Sequence of chain 1.C:
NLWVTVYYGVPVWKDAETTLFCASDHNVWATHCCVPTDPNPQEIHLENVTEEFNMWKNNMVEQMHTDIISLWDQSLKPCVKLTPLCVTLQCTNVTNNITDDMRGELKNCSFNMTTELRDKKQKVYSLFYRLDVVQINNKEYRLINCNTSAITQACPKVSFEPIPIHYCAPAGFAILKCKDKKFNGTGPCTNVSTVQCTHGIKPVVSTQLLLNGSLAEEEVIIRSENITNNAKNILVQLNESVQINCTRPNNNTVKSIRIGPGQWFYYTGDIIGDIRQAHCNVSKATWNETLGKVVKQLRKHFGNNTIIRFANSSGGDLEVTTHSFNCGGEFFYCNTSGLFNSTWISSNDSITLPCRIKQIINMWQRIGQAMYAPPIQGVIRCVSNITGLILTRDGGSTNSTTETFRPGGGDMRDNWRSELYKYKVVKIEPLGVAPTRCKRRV

This protein binds this small molecule.
Small molecule (SMILES): CC(=O)N[C@@H]1[C@@H](O)[C@H](O)[C@@H](CO)O[C@H]1O

Binding-site contacts:
Ligand atom C7 contacts residue ASN340 of chain 1.C at 3.4 Å.
Ligand atom C5 contacts residue TRP396 of chain 1.C at 3.9 Å (hydrophobic).
Ligand atom O5 contacts residue ASN340 of chain 1.C at 2.5 Å (h-bond).
Ligand atom C8 contacts residue ASN340 of chain 1.C at 4.2 Å.
Ligand atom C4 contacts residue ASN340 of chain 1.C at 4.4 Å.
Ligand atom C3 contacts residue ASN340 of chain 1.C at 3.9 Å.
Ligand atom C1 contacts residue TRP396 of chain 1.C at 3.8 Å (hydrophobic).
Ligand atom O7 contacts residue ASN340 of chain 1.C at 3.5 Å (h-bond).
Ligand atom C8 contacts residue LYS336 of chain 1.C at 3.6 Å.
Ligand atom N2 contacts residue ASN340 of chain 1.C at 2.9 Å (h-bond).
Ligand atom O6 contacts residue TRP396 of chain 1.C at 4.5 Å.
Ligand atom C2 contacts residue ASN340 of chain 1.C at 2.5 Å.
Ligand atom C6 contacts residue TRP396 of chain 1.C at 3.9 Å (hydrophobic).
Ligand atom O5 contacts residue TRP396 of chain 1.C at 3.5 Å.
Ligand atom C1 contacts residue ASN340 of chain 1.C at 1.5 Å.
Ligand atom C5 contacts residue ASN340 of chain 1.C at 3.9 Å.